Binding-site contacts:
Ligand atom O1 contacts residue LYS214 of chain 1.A at 3.6 Å.
Ligand atom C2 contacts residue ALA170 of chain 1.A at 3.5 Å (hydrophobic).
Ligand atom C1 contacts residue ALA170 of chain 1.A at 3.5 Å (hydrophobic).
Ligand atom C2 contacts residue PHE171 of chain 1.A at 3.9 Å (hydrophobic).
Ligand atom O2 contacts residue PHE171 of chain 1.A at 4.4 Å.
Ligand atom C2 contacts residue TRP201 of chain 1.A at 3.9 Å (hydrophobic).
Ligand atom C3 contacts residue TRP201 of chain 1.A at 4.4 Å (hydrophobic).
Ligand atom C3 contacts residue GLU194 of chain 1.A at 2.7 Å.
Ligand atom C2 contacts residue GLU194 of chain 1.A at 3.2 Å.
Ligand atom C2 contacts residue LYS214 of chain 1.A at 3.8 Å.
Ligand atom C1 contacts residue PHE171 of chain 1.A at 3.7 Å (hydrophobic).
Ligand atom C1 contacts residue LYS214 of chain 1.A at 3.0 Å.
Ligand atom O1 contacts residue PHE171 of chain 1.A at 3.0 Å.
Ligand atom O2 contacts residue GLU194 of chain 1.A at 3.0 Å (salt-bridge).
Ligand atom O1 contacts residue THR169 of chain 1.A at 2.8 Å (h-bond).
Ligand atom O1 contacts residue ALA170 of chain 1.A at 3.1 Å (h-bond).
Ligand atom O2 contacts residue LYS151 of chain 1.A at 3.7 Å.
Ligand atom O2 contacts residue TRP201 of chain 1.A at 4.0 Å.
Ligand atom O1 contacts residue ASP168 of chain 1.A at 4.4 Å.
Ligand atom C1 contacts residue THR169 of chain 1.A at 4.2 Å.
Ligand atom C3 contacts residue ALA170 of chain 1.A at 4.1 Å (hydrophobic).
Ligand atom C3 contacts residue LYS151 of chain 1.A at 2.7 Å.
Ligand atom O2 contacts residue ALA170 of chain 1.A at 3.5 Å (h-bond).

The small molecule below binds the protein below.
Small molecule (SMILES): COCCO

Sequence of chain 1.A:
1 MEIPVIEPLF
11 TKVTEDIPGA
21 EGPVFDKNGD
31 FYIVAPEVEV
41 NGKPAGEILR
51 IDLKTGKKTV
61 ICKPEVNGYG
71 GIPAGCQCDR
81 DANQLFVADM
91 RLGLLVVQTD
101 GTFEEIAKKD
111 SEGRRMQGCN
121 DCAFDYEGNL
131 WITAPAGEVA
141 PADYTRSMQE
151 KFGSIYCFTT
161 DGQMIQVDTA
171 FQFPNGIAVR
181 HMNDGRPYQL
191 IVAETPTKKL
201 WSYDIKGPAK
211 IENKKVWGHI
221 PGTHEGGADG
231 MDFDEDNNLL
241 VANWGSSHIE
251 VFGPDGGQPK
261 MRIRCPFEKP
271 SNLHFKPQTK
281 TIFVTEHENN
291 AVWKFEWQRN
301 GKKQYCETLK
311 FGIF